Sequence of chain 1.A:
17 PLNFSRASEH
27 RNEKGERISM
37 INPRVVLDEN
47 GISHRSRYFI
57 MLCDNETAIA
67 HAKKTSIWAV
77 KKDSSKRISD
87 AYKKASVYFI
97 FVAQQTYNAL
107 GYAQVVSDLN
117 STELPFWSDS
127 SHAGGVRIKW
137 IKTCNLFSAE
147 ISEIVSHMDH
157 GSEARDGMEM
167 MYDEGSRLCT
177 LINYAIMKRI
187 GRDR

Binding-site contacts:
Ligand atom C2 contacts residue SER52 of chain 1.A at 3.6 Å.
Ligand atom O2 contacts residue ASN38 of chain 1.A at 3.0 Å (h-bond).
Ligand atom O2' contacts residue ARG51 of chain 1.A at 3.6 Å.
Ligand atom C5 contacts residue ARG190 of chain 1.A at 3.5 Å.
Ligand atom O4 contacts residue ARG190 of chain 1.A at 3.1 Å (salt-bridge).
Ligand atom N9 contacts residue TYR108 of chain 1.A at 3.4 Å (h-bond).
Ligand atom N6 contacts residue SER172 of chain 1.A at 3.2 Å (h-bond).
Ligand atom C2 contacts residue TYR54 of chain 1.A at 3.6 Å (hydrophobic).
Ligand atom O2 contacts residue ARG40 of chain 1.A at 2.9 Å (salt-bridge).
Ligand atom OP2 contacts residue LYS138 of chain 1.A at 2.8 Å (salt-bridge).
Ligand atom N6 contacts residue TYR54 of chain 1.A at 3.2 Å (h-bond).
Ligand atom O2 contacts residue ARG190 of chain 1.A at 3.2 Å (salt-bridge).
Ligand atom O2' contacts residue ILE137 of chain 1.A at 3.6 Å.
Ligand atom O2' contacts residue ARG40 of chain 1.A at 3.4 Å.
Ligand atom O2' contacts residue TYR94 of chain 1.A at 3.3 Å (h-bond).
Ligand atom C1' contacts residue TYR108 of chain 1.A at 3.2 Å (hydrophobic).
Ligand atom C6 contacts residue TYR54 of chain 1.A at 3.4 Å (hydrophobic).
Ligand atom O4' contacts residue ARG190 of chain 1.A at 3.2 Å (salt-bridge).
Ligand atom O2 contacts residue LYS138 of chain 1.A at 3.3 Å.
Ligand atom N1 contacts residue ASN38 of chain 1.A at 3.1 Å (h-bond).
Ligand atom C2 contacts residue THR139 of chain 1.A at 3.5 Å.
Ligand atom O4 contacts residue ASP189 of chain 1.A at 2.9 Å (salt-bridge).
Ligand atom O4' contacts residue TYR108 of chain 1.A at 3.1 Å (h-bond).
Ligand atom O4' contacts residue ARG40 of chain 1.A at 3.2 Å (salt-bridge).
Ligand atom C2 contacts residue ASN38 of chain 1.A at 3.4 Å.
Ligand atom C8 contacts residue ASN179 of chain 1.A at 3.5 Å.
Ligand atom O2' contacts residue LYS138 of chain 1.A at 3.4 Å.
Ligand atom C2 contacts residue ARG190 of chain 1.A at 3.2 Å.
Ligand atom N1 contacts residue TYR54 of chain 1.A at 2.7 Å (h-bond).
Ligand atom O2 contacts residue THR139 of chain 1.A at 3.0 Å (h-bond).
Ligand atom C1' contacts residue TYR94 of chain 1.A at 3.5 Å (hydrophobic).
Ligand atom N6 contacts residue TYR168 of chain 1.A at 3.5 Å (h-bond).
Ligand atom O5' contacts residue LYS138 of chain 1.A at 3.3 Å (salt-bridge).
Ligand atom O4' contacts residue ASN179 of chain 1.A at 3.1 Å (h-bond).
Ligand atom N1 contacts residue TYR168 of chain 1.A at 2.8 Å (h-bond).
Ligand atom O5' contacts residue ASN179 of chain 1.A at 3.2 Å (h-bond).
Ligand atom N3 contacts residue THR139 of chain 1.A at 2.7 Å (h-bond).
Ligand atom O4 contacts residue ARG188 of chain 1.A at 3.1 Å.
Ligand atom C2 contacts residue TYR168 of chain 1.A at 3.4 Å (hydrophobic).
Ligand atom N1 contacts residue ARG190 of chain 1.A at 3.5 Å (salt-bridge).

This protein binds this small molecule.
Small molecule (SMILES): Nc1ccn([C@@H]2O[C@H](CO[P](=O)(O)O[C@H]3[C@@H](O)[C@H](n4ccc(N)nc4=O)O[C@@H]3CO[P](=O)(O)O[C@H]3[C@@H](O)[C@H](n4cnc5c(N)ncnc54)O[C@@H]3CO[P](=O)(O)O[C@H]3[C@@H](O)[C@H](n4cnc5c(N)ncnc54)O[C@@H]3CO[P](=O)(O)O[C@H]3[C@@H](O)[C@H](n4cnc5c(N)ncnc54)O[C@@H]3CO[P](=O)(O)O[C@H]3[C@@H](O)[C@H](n4ccc(=O)[nH]c4=O)O[C@@H]3CO[P](=O)(O)O[C@H]3[C@@H](O)[C@H](n4ccc(=O)[nH]c4=O)O[C@@H]3CO)[C@@H](O)[C@H]2O)c(=O)n1